Sequence of chain 1.JA:
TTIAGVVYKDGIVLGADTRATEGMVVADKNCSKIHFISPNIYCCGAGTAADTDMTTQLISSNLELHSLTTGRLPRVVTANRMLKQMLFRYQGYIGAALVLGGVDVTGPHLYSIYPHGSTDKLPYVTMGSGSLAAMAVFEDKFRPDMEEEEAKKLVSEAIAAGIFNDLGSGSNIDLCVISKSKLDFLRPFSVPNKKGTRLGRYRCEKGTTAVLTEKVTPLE

Sequence of chain 1.PA:
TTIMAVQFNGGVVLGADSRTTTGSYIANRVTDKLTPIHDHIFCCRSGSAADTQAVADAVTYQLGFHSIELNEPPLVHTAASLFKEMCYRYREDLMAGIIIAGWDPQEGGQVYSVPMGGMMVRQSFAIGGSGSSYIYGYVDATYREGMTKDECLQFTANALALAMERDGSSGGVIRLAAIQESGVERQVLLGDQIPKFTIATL

A small-molecule ligand and the protein it binds are described below.
Small molecule (SMILES): COc1ccc(C[C@H](NC(=O)[C@H](C)NC(=O)CN2CCOCC2)C(=O)N[C@@H](Cc2ccccc2)[C@@H](O)[C@H](C)CO)cc1

Binding-site contacts:
Ligand atom C7 contacts residue THR1 of chain 1.PA at 2.7 Å.
Ligand atom O21 contacts residue THR1 of chain 1.PA at 2.3 Å (h-bond).
Ligand atom C9 contacts residue THR1 of chain 1.PA at 1.4 Å.
Ligand atom C1 contacts residue ARG45 of chain 1.PA at 3.4 Å.
Ligand atom C8 contacts residue GLY47 of chain 1.PA at 3.6 Å.
Ligand atom N22 contacts residue GLY47 of chain 1.PA at 2.8 Å (h-bond).
Ligand atom C38 contacts residue SER118 of chain 1.JA at 3.6 Å.
Ligand atom O45 contacts residue MET95 of chain 1.PA at 3.7 Å.
Ligand atom C24 contacts residue GLY47 of chain 1.PA at 3.3 Å.
Ligand atom C3 contacts residue THR31 of chain 1.PA at 3.6 Å.
Ligand atom O49 contacts residue THR20 of chain 1.PA at 3.3 Å.
Ligand atom C42 contacts residue SER48 of chain 1.PA at 3.7 Å.
Ligand atom C43 contacts residue SER48 of chain 1.PA at 3.6 Å.
Ligand atom O49 contacts residue THR21 of chain 1.PA at 3.1 Å (h-bond).
Ligand atom O13 contacts residue THR1 of chain 1.PA at 2.9 Å (h-bond).
Ligand atom O21 contacts residue GLY47 of chain 1.PA at 3.0 Å (h-bond).
Ligand atom O13 contacts residue SER130 of chain 1.PA at 3.5 Å (h-bond).
Ligand atom C11 contacts residue THR1 of chain 1.PA at 2.5 Å.
Ligand atom C4 contacts residue ALA49 of chain 1.PA at 3.6 Å (hydrophobic).
Ligand atom C8 contacts residue THR1 of chain 1.PA at 2.4 Å.
Ligand atom C3 contacts residue ARG45 of chain 1.PA at 3.2 Å.
Ligand atom C26 contacts residue ALA49 of chain 1.PA at 3.7 Å (hydrophobic).
Ligand atom C27 contacts residue THR21 of chain 1.PA at 3.5 Å.
Ligand atom C2 contacts residue LYS33 of chain 1.PA at 3.7 Å.
Ligand atom C5 contacts residue THR20 of chain 1.PA at 3.2 Å.
Ligand atom C23 contacts residue GLY47 of chain 1.PA at 3.4 Å.
Ligand atom N25 contacts residue THR21 of chain 1.PA at 2.8 Å (h-bond).
Ligand atom C1 contacts residue LYS33 of chain 1.PA at 3.6 Å.
Ligand atom C42 contacts residue GLY47 of chain 1.PA at 3.3 Å.
Ligand atom C12 contacts residue THR1 of chain 1.PA at 2.5 Å.
Ligand atom C10 contacts residue THR1 of chain 1.PA at 1.5 Å.
Ligand atom C11 contacts residue ARG19 of chain 1.PA at 2.9 Å.
Ligand atom C32 contacts residue HIS116 of chain 1.JA at 3.5 Å.
Ligand atom O39 contacts residue ALA49 of chain 1.PA at 2.9 Å (h-bond).
Ligand atom N22 contacts residue THR1 of chain 1.PA at 3.7 Å.
Ligand atom C7 contacts residue GLY47 of chain 1.PA at 3.4 Å.
Ligand atom C4 contacts residue THR20 of chain 1.PA at 3.2 Å.
Ligand atom C11 contacts residue SER169 of chain 1.PA at 3.2 Å.
Ligand atom C2 contacts residue ARG45 of chain 1.PA at 3.4 Å.
Ligand atom C26 contacts residue THR21 of chain 1.PA at 3.6 Å.